The small molecule below binds the protein below.
Small molecule (SMILES): Cc1cc(CCCOc2c(C)cc(-c3noc(C(F)(F)F)n3)cc2C)on1

Sequence of chain 3.C:
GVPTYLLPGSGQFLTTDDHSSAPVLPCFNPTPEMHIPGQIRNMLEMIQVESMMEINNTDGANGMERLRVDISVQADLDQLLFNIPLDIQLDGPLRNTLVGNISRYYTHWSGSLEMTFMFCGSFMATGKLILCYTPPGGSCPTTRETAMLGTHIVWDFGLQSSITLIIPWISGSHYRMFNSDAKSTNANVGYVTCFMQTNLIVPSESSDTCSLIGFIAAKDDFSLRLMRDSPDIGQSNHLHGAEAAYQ

Sequence of chain 3.A:
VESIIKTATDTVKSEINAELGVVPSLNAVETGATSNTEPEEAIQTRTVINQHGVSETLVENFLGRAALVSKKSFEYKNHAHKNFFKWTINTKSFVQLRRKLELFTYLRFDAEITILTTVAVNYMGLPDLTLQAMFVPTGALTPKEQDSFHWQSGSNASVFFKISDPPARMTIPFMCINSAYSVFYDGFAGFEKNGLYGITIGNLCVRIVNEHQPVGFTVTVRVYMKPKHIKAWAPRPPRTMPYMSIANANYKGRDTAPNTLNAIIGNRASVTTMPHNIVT

Sequence of chain 4.C:
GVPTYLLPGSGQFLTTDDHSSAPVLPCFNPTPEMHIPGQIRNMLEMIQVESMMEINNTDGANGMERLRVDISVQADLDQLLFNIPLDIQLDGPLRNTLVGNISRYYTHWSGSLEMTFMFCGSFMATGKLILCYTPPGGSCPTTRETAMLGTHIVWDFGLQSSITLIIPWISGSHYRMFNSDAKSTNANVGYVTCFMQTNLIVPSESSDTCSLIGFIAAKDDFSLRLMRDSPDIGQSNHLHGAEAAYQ

Binding-site contacts:
Ligand atom F3 contacts residue VAL24 of chain 3.C at 3.3 Å.
Ligand atom C2B contacts residue ILE184 of chain 3.A at 3.8 Å (hydrophobic).
Ligand atom N2 contacts residue PHE115 of chain 3.A at 3.7 Å.
Ligand atom CM6 contacts residue TRP93 of chain 3.A at 3.7 Å (hydrophobic).
Ligand atom N3A contacts residue PHE147 of chain 3.A at 3.9 Å.
Ligand atom C1C contacts residue TYR193 of chain 3.A at 3.9 Å (hydrophobic).
Ligand atom C6B contacts residue ILE119 of chain 3.A at 3.8 Å (hydrophobic).
Ligand atom CM2 contacts residue ILE95 of chain 3.A at 4.0 Å (hydrophobic).
Ligand atom CM2 contacts residue ILE184 of chain 3.A at 3.8 Å (hydrophobic).
Ligand atom F3 contacts residue ALA169 of chain 3.A at 3.7 Å.
Ligand atom CM6 contacts residue ILE95 of chain 3.A at 3.9 Å (hydrophobic).
Ligand atom F1 contacts residue MET182 of chain 3.A at 3.2 Å.
Ligand atom N3A contacts residue ILE184 of chain 3.A at 3.9 Å.
Ligand atom CM2 contacts residue PHE147 of chain 3.A at 3.8 Å (hydrophobic).
Ligand atom O1B contacts residue ILE119 of chain 3.A at 3.9 Å.
Ligand atom C2A contacts residue LEU220 of chain 3.A at 3.8 Å (hydrophobic).
Ligand atom F2 contacts residue PHE147 of chain 3.A at 3.8 Å.
Ligand atom C5 contacts residue TYR193 of chain 3.A at 4.0 Å (hydrophobic).
Ligand atom C4 contacts residue TYR193 of chain 3.A at 3.9 Å (hydrophobic).
Ligand atom O1 contacts residue PHE115 of chain 3.A at 3.4 Å.
Ligand atom C2B contacts residue ILE95 of chain 3.A at 3.8 Å (hydrophobic).
Ligand atom C3A contacts residue LEU220 of chain 3.A at 4.0 Å (hydrophobic).
Ligand atom O1A contacts residue LEU220 of chain 3.A at 3.4 Å.
Ligand atom N1A contacts residue LEU220 of chain 3.A at 3.3 Å.
Ligand atom C3B contacts residue ILE184 of chain 3.A at 3.5 Å (hydrophobic).
Ligand atom C5B contacts residue ILE119 of chain 3.A at 3.9 Å (hydrophobic).
Ligand atom O1 contacts residue THR97 of chain 3.A at 3.8 Å.
Ligand atom CM6 contacts residue ILE119 of chain 3.A at 4.0 Å (hydrophobic).
Ligand atom F2 contacts residue VAL171 of chain 3.A at 3.9 Å.
Ligand atom CM2 contacts residue ILE217 of chain 3.A at 3.4 Å (hydrophobic).
Ligand atom N1A contacts residue ILE119 of chain 3.A at 3.8 Å.
Ligand atom F2 contacts residue ALA145 of chain 3.A at 2.8 Å.
Ligand atom O1A contacts residue ILE121 of chain 3.A at 3.8 Å.
Ligand atom C6B contacts residue ILE95 of chain 3.A at 4.0 Å (hydrophobic).
Ligand atom F3 contacts residue PHE147 of chain 3.A at 3.5 Å.
Ligand atom C4 contacts residue ILE217 of chain 3.A at 4.0 Å (hydrophobic).
Ligand atom C1B contacts residue ILE95 of chain 3.A at 3.6 Å (hydrophobic).
Ligand atom F2 contacts residue ALA169 of chain 3.A at 3.6 Å.
Ligand atom F1 contacts residue VAL171 of chain 3.A at 3.8 Å.
Ligand atom N2 contacts residue THR97 of chain 3.A at 3.8 Å.